This protein binds this small molecule.
Small molecule (SMILES): CC(=O)N[C@@H]1[C@@H](O)[C@H](O)[C@@H](CO)O[C@H]1O

Sequence of chain 1.A:
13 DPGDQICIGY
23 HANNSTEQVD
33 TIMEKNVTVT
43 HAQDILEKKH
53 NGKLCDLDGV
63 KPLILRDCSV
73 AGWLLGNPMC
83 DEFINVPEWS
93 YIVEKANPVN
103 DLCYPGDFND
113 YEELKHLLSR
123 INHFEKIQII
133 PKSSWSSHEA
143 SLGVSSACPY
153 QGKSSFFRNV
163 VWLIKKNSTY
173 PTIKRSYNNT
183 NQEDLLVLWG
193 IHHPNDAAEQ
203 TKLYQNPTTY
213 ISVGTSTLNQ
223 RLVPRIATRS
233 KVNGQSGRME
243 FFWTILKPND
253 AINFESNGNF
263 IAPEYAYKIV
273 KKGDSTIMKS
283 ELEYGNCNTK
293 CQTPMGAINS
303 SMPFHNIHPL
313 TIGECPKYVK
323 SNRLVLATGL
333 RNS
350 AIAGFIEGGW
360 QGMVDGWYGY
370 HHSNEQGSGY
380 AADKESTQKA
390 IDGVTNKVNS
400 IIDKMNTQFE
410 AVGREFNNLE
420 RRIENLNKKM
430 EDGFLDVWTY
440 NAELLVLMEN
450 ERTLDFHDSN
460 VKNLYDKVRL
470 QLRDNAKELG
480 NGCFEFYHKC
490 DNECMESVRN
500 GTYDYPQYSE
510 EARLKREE

Binding-site contacts:
Ligand atom C4 contacts residue ASN169 of chain 1.A at 4.0 Å.
Ligand atom C7 contacts residue ASN169 of chain 1.A at 4.0 Å.
Ligand atom C6 contacts residue ASN169 of chain 1.A at 3.2 Å.
Ligand atom N2 contacts residue ASN169 of chain 1.A at 3.4 Å (h-bond).
Ligand atom O5 contacts residue ASN169 of chain 1.A at 2.3 Å (h-bond).
Ligand atom C5 contacts residue ASN169 of chain 1.A at 3.2 Å.
Ligand atom O7 contacts residue ASN169 of chain 1.A at 3.9 Å.
Ligand atom C2 contacts residue ASN169 of chain 1.A at 2.5 Å.
Ligand atom O6 contacts residue ASN169 of chain 1.A at 3.7 Å.
Ligand atom C3 contacts residue ASN169 of chain 1.A at 3.7 Å.
Ligand atom C1 contacts residue ASN169 of chain 1.A at 1.4 Å.